This small molecule binds to this protein.
Small molecule (SMILES): Cc1cc2ncn(Cc3ccc(Cl)c(Cl)c3)c2cc1C

Binding-site contacts:
Ligand atom N10 contacts residue TYR176 of chain 1.K at 3.6 Å.
Ligand atom CL8 contacts residue TYR176 of chain 1.K at 3.7 Å.
Ligand atom C2 contacts residue TYR176 of chain 1.K at 3.5 Å (hydrophobic).
Ligand atom C16 contacts residue MET179 of chain 1.K at 4.0 Å (hydrophobic).
Ligand atom C15 contacts residue MET179 of chain 1.K at 4.0 Å (hydrophobic).
Ligand atom C13 contacts residue NAD1 of chain 1.KA at 3.6 Å.
Ligand atom N12 contacts residue NAD1 of chain 1.KA at 2.7 Å (h-bond).
Ligand atom C7 contacts residue TYR176 of chain 1.K at 3.3 Å (hydrophobic).
Ligand atom C20 contacts residue TYR176 of chain 1.K at 3.7 Å (hydrophobic).
Ligand atom C2 contacts residue MET226 of chain 1.K at 3.9 Å (hydrophobic).
Ligand atom C7 contacts residue ILE220 of chain 1.K at 3.9 Å (hydrophobic).
Ligand atom C4 contacts residue PHE223 of chain 1.K at 3.9 Å (hydrophobic).
Ligand atom CL8 contacts residue SER175 of chain 1.K at 3.8 Å.
Ligand atom C9 contacts residue NAD1 of chain 1.KA at 3.7 Å.
Ligand atom C17 contacts residue ALA216 of chain 1.K at 3.7 Å (hydrophobic).
Ligand atom C16 contacts residue ALA114 of chain 1.K at 3.8 Å (hydrophobic).
Ligand atom C11 contacts residue TYR176 of chain 1.K at 3.3 Å (hydrophobic).
Ligand atom CL1 contacts residue PRO174 of chain 1.K at 3.6 Å.
Ligand atom C5 contacts residue PHE223 of chain 1.K at 3.8 Å (hydrophobic).
Ligand atom CL1 contacts residue TYR176 of chain 1.K at 3.9 Å.
Ligand atom C4 contacts residue TYR166 of chain 1.K at 3.9 Å (hydrophobic).
Ligand atom C16 contacts residue PHE113 of chain 1.K at 3.9 Å (hydrophobic).
Ligand atom C14 contacts residue MET179 of chain 1.K at 3.8 Å (hydrophobic).
Ligand atom CL8 contacts residue ILE220 of chain 1.K at 3.4 Å.
Ligand atom C19 contacts residue ALA216 of chain 1.K at 3.6 Å (hydrophobic).
Ligand atom C11 contacts residue NAD1 of chain 1.KA at 3.5 Å.
Ligand atom N12 contacts residue TYR176 of chain 1.K at 2.8 Å (h-bond).
Ligand atom C3 contacts residue TYR166 of chain 1.K at 3.4 Å (hydrophobic).
Ligand atom C18 contacts residue ALA216 of chain 1.K at 3.3 Å (hydrophobic).
Ligand atom C16 contacts residue LEU119 of chain 1.K at 4.0 Å (hydrophobic).
Ligand atom CL1 contacts residue MET276 of chain 1.I at 3.9 Å.
Ligand atom C5 contacts residue TYR176 of chain 1.K at 3.8 Å (hydrophobic).
Ligand atom C13 contacts residue TYR176 of chain 1.K at 3.6 Å (hydrophobic).
Ligand atom C9 contacts residue PHE223 of chain 1.K at 4.0 Å (hydrophobic).
Ligand atom C6 contacts residue TYR176 of chain 1.K at 3.6 Å (hydrophobic).
Ligand atom C6 contacts residue ILE220 of chain 1.K at 3.5 Å (hydrophobic).
Ligand atom C18 contacts residue ILE220 of chain 1.K at 4.0 Å (hydrophobic).
Ligand atom C18 contacts residue LEU119 of chain 1.K at 3.5 Å (hydrophobic).
Ligand atom CL1 contacts residue MET226 of chain 1.K at 3.5 Å.
Ligand atom C14 contacts residue ALA112 of chain 1.K at 4.0 Å (hydrophobic).

Sequence of chain 1.K:
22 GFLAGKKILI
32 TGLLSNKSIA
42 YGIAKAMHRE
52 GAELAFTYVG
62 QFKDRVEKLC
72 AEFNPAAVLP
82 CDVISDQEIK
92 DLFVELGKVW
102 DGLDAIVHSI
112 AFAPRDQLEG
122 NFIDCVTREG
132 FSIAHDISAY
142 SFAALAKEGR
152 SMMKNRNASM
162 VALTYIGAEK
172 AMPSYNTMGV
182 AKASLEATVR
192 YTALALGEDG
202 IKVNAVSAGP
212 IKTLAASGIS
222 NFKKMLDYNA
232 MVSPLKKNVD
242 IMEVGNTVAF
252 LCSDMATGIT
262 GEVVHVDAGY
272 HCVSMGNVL

Sequence of chain 1.I:
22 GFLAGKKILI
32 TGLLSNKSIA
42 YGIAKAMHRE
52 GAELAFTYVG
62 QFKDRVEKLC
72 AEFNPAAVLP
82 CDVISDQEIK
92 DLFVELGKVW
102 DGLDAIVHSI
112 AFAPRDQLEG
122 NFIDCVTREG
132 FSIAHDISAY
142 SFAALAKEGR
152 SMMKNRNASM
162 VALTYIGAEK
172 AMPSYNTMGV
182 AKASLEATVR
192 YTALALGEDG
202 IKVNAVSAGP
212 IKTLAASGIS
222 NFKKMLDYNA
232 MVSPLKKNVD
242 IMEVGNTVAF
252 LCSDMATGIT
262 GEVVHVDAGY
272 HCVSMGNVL